This small molecule binds to this protein.
Small molecule (SMILES): N[C@@H](Cc1c[nH]c2ccccc12)C(=O)O

Binding-site contacts:
Ligand atom OXT contacts residue THR46 of chain 2.B at 2.8 Å (h-bond).
Ligand atom CB contacts residue THR24 of chain 2.A at 3.6 Å.
Ligand atom CZ3 contacts residue HIS28 of chain 2.B at 4.0 Å.
Ligand atom CA contacts residue THR24 of chain 2.A at 3.2 Å.
Ligand atom NE1 contacts residue ALA40 of chain 2.B at 3.8 Å.
Ligand atom C contacts residue THR46 of chain 2.B at 3.9 Å.
Ligand atom N contacts residue GLY21 of chain 2.A at 2.8 Å (h-bond).
Ligand atom OXT contacts residue GLY21 of chain 2.A at 3.9 Å.
Ligand atom CE3 contacts residue HIS27 of chain 2.B at 3.9 Å.
Ligand atom CH2 contacts residue GLY17 of chain 2.B at 3.5 Å.
Ligand atom CE3 contacts residue HIS28 of chain 2.B at 4.0 Å.
Ligand atom CZ2 contacts residue THR46 of chain 2.B at 3.9 Å.
Ligand atom C contacts residue GLY21 of chain 2.A at 3.4 Å.
Ligand atom O contacts residue GLY21 of chain 2.A at 3.1 Å (h-bond).
Ligand atom CA contacts residue GLY21 of chain 2.A at 3.5 Å.
Ligand atom N contacts residue THR19 of chain 2.A at 2.8 Å (h-bond).
Ligand atom CD1 contacts residue GLN41 of chain 2.B at 3.6 Å.
Ligand atom O contacts residue ARG20 of chain 2.A at 3.5 Å.
Ligand atom CG contacts residue SER47 of chain 2.A at 3.8 Å.
Ligand atom OXT contacts residue HIS45 of chain 2.B at 3.8 Å.
Ligand atom OXT contacts residue THR43 of chain 2.B at 2.6 Å (h-bond).
Ligand atom CA contacts residue SER47 of chain 2.A at 3.9 Å.
Ligand atom C contacts residue SER47 of chain 2.A at 3.5 Å.
Ligand atom NE1 contacts residue GLN41 of chain 2.B at 2.9 Å (h-bond).
Ligand atom CD1 contacts residue THR43 of chain 2.B at 3.8 Å.
Ligand atom CB contacts residue SER47 of chain 2.A at 3.4 Å.
Ligand atom O contacts residue THR43 of chain 2.B at 3.6 Å.
Ligand atom CD2 contacts residue THR46 of chain 2.B at 4.0 Å.
Ligand atom CZ3 contacts residue GLY17 of chain 2.B at 3.6 Å.
Ligand atom O contacts residue SER47 of chain 2.A at 2.9 Å (h-bond).
Ligand atom O contacts residue THR19 of chain 2.A at 3.9 Å.
Ligand atom N contacts residue THR24 of chain 2.A at 2.8 Å (h-bond).
Ligand atom CZ2 contacts residue ILE49 of chain 2.B at 3.9 Å (hydrophobic).
Ligand atom CE2 contacts residue GLN41 of chain 2.B at 4.0 Å.
Ligand atom C contacts residue THR43 of chain 2.B at 3.5 Å.
Ligand atom CA contacts residue THR19 of chain 2.A at 3.7 Å.
Ligand atom CZ2 contacts residue ALA40 of chain 2.B at 3.9 Å (hydrophobic).
Ligand atom CB contacts residue THR19 of chain 2.A at 3.7 Å.
Ligand atom CD1 contacts residue SER47 of chain 2.A at 3.5 Å.
Ligand atom N contacts residue ASP23 of chain 2.A at 3.1 Å (salt-bridge).

Sequence of chain 2.B:
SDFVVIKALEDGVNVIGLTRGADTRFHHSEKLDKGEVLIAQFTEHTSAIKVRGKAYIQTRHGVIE

Sequence of chain 2.A:
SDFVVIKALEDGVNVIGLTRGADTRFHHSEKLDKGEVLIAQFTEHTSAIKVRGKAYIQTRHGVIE